Sequence of chain 1.A:
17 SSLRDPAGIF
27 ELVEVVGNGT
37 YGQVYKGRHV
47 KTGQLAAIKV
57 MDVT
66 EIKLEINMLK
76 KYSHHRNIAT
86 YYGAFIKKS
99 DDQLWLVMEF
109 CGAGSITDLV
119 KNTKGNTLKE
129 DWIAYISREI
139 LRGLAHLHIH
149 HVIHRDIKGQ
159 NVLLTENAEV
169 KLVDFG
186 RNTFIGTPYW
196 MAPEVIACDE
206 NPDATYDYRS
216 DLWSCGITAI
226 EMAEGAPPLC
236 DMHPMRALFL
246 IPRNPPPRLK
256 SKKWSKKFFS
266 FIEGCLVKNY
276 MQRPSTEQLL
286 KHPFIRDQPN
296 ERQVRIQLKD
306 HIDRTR

Binding-site contacts:
Ligand atom N24 contacts residue CYS109 of chain 1.A at 4.0 Å.
Ligand atom C2 contacts residue LYS55 of chain 1.A at 3.6 Å.
Ligand atom N23 contacts residue LEU161 of chain 1.A at 3.8 Å.
Ligand atom N24 contacts residue GLU107 of chain 1.A at 2.8 Å (salt-bridge).
Ligand atom C15 contacts residue TYR37 of chain 1.A at 3.6 Å (hydrophobic).
Ligand atom N12 contacts residue VAL171 of chain 1.A at 3.6 Å.
Ligand atom N21 contacts residue ALA53 of chain 1.A at 3.8 Å.
Ligand atom C7 contacts residue MET106 of chain 1.A at 4.0 Å (hydrophobic).
Ligand atom C2 contacts residue MET106 of chain 1.A at 4.0 Å (hydrophobic).
Ligand atom C9 contacts residue LYS55 of chain 1.A at 4.0 Å.
Ligand atom N19 contacts residue VAL171 of chain 1.A at 3.9 Å.
Ligand atom C14 contacts residue VAL171 of chain 1.A at 3.9 Å (hydrophobic).
Ligand atom C3 contacts residue LYS55 of chain 1.A at 3.5 Å.
Ligand atom C20 contacts residue ALA53 of chain 1.A at 3.3 Å (hydrophobic).
Ligand atom C20 contacts residue GLU107 of chain 1.A at 3.9 Å.
Ligand atom N6 contacts residue MET106 of chain 1.A at 3.9 Å.
Ligand atom N24 contacts residue MET106 of chain 1.A at 3.5 Å (h-bond).
Ligand atom C20 contacts residue CYS109 of chain 1.A at 3.8 Å (hydrophobic).
Ligand atom C18 contacts residue LEU161 of chain 1.A at 3.3 Å (hydrophobic).
Ligand atom C1 contacts residue ILE54 of chain 1.A at 3.7 Å (hydrophobic).
Ligand atom N21 contacts residue PHE108 of chain 1.A at 3.4 Å.
Ligand atom C16 contacts residue TYR37 of chain 1.A at 3.4 Å (hydrophobic).
Ligand atom C16 contacts residue LEU161 of chain 1.A at 3.8 Å (hydrophobic).
Ligand atom C1 contacts residue LYS55 of chain 1.A at 3.5 Å.
Ligand atom C17 contacts residue LEU161 of chain 1.A at 3.4 Å (hydrophobic).
Ligand atom N24 contacts residue ALA53 of chain 1.A at 3.1 Å.
Ligand atom C10 contacts residue ASP172 of chain 1.A at 3.8 Å.
Ligand atom N4 contacts residue LEU104 of chain 1.A at 4.0 Å.
Ligand atom C22 contacts residue PHE108 of chain 1.A at 3.3 Å (hydrophobic).
Ligand atom N19 contacts residue LEU161 of chain 1.A at 3.6 Å.
Ligand atom C18 contacts residue ALA53 of chain 1.A at 3.8 Å (hydrophobic).
Ligand atom N21 contacts residue CYS109 of chain 1.A at 2.9 Å (h-bond).
Ligand atom C22 contacts residue CYS109 of chain 1.A at 3.2 Å (hydrophobic).
Ligand atom N4 contacts residue MET106 of chain 1.A at 3.9 Å.
Ligand atom C11 contacts residue TYR37 of chain 1.A at 3.4 Å (hydrophobic).
Ligand atom C20 contacts residue LEU161 of chain 1.A at 3.6 Å (hydrophobic).
Ligand atom C3 contacts residue LEU104 of chain 1.A at 3.5 Å (hydrophobic).
Ligand atom C9 contacts residue VAL40 of chain 1.A at 3.5 Å (hydrophobic).
Ligand atom C1 contacts residue ALA53 of chain 1.A at 3.8 Å (hydrophobic).
Ligand atom C3 contacts residue MET106 of chain 1.A at 4.0 Å (hydrophobic).

This protein binds this small molecule.
Small molecule (SMILES): Cc1c[nH]nc1[C@H]1CCCN(c2ccc3ncnc(N)c3n2)C1